Binding-site contacts:
Ligand atom O2 contacts residue SER320 of chain 1.A at 3.3 Å (h-bond).
Ligand atom C11 contacts residue VAL421 of chain 1.A at 4.1 Å (hydrophobic).
Ligand atom C5 contacts residue PHE418 of chain 1.A at 3.8 Å (hydrophobic).
Ligand atom C14 contacts residue VAL421 of chain 1.A at 3.6 Å (hydrophobic).
Ligand atom C4 contacts residue GLU324 of chain 1.A at 3.7 Å.
Ligand atom C3 contacts residue GLU324 of chain 1.A at 3.1 Å.
Ligand atom C17 contacts residue VAL413 of chain 1.A at 4.4 Å (hydrophobic).
Ligand atom C9 contacts residue PHE418 of chain 1.A at 4.5 Å (hydrophobic).
Ligand atom O1 contacts residue ALA417 of chain 1.A at 3.9 Å.
Ligand atom C17 contacts residue GLU324 of chain 1.A at 3.4 Å.
Ligand atom C2 contacts residue GLU324 of chain 1.A at 3.8 Å.
Ligand atom O2 contacts residue GLU324 of chain 1.A at 3.4 Å (salt-bridge).
Ligand atom C3 contacts residue PHE418 of chain 1.A at 4.0 Å (hydrophobic).
Ligand atom C8 contacts residue PHE418 of chain 1.A at 3.4 Å (hydrophobic).
Ligand atom C4 contacts residue PHE418 of chain 1.A at 3.4 Å (hydrophobic).
Ligand atom C9 contacts residue SER320 of chain 1.A at 4.2 Å.
Ligand atom C1 contacts residue ALA417 of chain 1.A at 4.5 Å (hydrophobic).
Ligand atom C7 contacts residue PHE418 of chain 1.A at 3.7 Å (hydrophobic).
Ligand atom C19 contacts residue VAL413 of chain 1.A at 4.2 Å (hydrophobic).
Ligand atom C8 contacts residue SER320 of chain 1.A at 4.0 Å.
Ligand atom C16 contacts residue SER320 of chain 1.A at 3.5 Å.
Ligand atom C20 contacts residue ILE410 of chain 1.A at 3.6 Å (hydrophobic).
Ligand atom O2 contacts residue PHE418 of chain 1.A at 3.2 Å.
Ligand atom C6 contacts residue ALA417 of chain 1.A at 4.4 Å (hydrophobic).

Sequence of chain 1.A:
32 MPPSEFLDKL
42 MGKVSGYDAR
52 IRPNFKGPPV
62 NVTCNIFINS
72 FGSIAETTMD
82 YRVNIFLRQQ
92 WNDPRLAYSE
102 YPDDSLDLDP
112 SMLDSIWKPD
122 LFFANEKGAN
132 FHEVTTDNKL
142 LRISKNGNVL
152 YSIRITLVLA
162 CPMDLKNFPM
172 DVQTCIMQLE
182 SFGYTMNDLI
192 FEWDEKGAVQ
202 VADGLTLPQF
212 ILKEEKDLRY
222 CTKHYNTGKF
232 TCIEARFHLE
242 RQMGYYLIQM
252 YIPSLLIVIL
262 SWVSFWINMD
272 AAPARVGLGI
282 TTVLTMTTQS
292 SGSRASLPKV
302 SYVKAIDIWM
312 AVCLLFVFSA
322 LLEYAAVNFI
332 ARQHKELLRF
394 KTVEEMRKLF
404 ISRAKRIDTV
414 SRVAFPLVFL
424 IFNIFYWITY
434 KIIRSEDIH

The small molecule below binds the protein below.
Small molecule (SMILES): CCCCCc1cc(O)c2c(c1)OC(C)(C)[C@@H]1CCC(C)=C[C@@H]21